Sequence of chain 1.D:
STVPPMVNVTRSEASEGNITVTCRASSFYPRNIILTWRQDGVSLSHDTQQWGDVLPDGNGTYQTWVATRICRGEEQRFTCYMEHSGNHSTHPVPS

Sequence of chain 1.E:
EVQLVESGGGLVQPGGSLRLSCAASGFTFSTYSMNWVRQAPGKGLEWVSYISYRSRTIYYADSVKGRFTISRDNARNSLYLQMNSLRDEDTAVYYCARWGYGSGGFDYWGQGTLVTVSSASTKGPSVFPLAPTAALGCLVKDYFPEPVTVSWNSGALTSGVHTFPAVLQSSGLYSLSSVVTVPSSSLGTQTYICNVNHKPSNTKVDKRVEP

A protein and the small-molecule ligand that binds it are described below.
Small molecule (SMILES): CC(=O)N[C@@H]1[C@@H](O)[C@H](O)[C@@H](CO)O[C@H]1O

Binding-site contacts:
Ligand atom C1 contacts residue ASN19 of chain 1.D at 1.4 Å.
Ligand atom C5 contacts residue ARG54 of chain 1.E at 4.4 Å.
Ligand atom O5 contacts residue ASN19 of chain 1.D at 2.3 Å (h-bond).
Ligand atom C6 contacts residue ILE71 of chain 1.D at 4.4 Å (hydrophobic).
Ligand atom O5 contacts residue ARG70 of chain 1.D at 4.2 Å.
Ligand atom C4 contacts residue ASN19 of chain 1.D at 4.2 Å.
Ligand atom O6 contacts residue ARG56 of chain 1.E at 3.2 Å.
Ligand atom N2 contacts residue ASN19 of chain 1.D at 3.0 Å (h-bond).
Ligand atom O4 contacts residue ARG54 of chain 1.E at 4.3 Å.
Ligand atom O4 contacts residue ARG56 of chain 1.E at 3.7 Å.
Ligand atom C5 contacts residue ASN19 of chain 1.D at 3.6 Å.
Ligand atom C7 contacts residue ASN19 of chain 1.D at 3.5 Å.
Ligand atom O6 contacts residue ARG54 of chain 1.E at 4.4 Å.
Ligand atom C6 contacts residue ARG56 of chain 1.E at 3.7 Å.
Ligand atom C8 contacts residue GLU17 of chain 1.D at 3.9 Å.
Ligand atom C6 contacts residue ARG70 of chain 1.D at 3.7 Å.
Ligand atom C2 contacts residue ASN19 of chain 1.D at 2.5 Å.
Ligand atom O7 contacts residue ASN19 of chain 1.D at 3.6 Å (h-bond).
Ligand atom C6 contacts residue ARG54 of chain 1.E at 3.6 Å.
Ligand atom O6 contacts residue ILE71 of chain 1.D at 4.4 Å.
Ligand atom O5 contacts residue ILE71 of chain 1.D at 4.3 Å.
Ligand atom C3 contacts residue ASN19 of chain 1.D at 3.8 Å.
Ligand atom O6 contacts residue ARG70 of chain 1.D at 2.8 Å (salt-bridge).